Sequence of chain 1.B:
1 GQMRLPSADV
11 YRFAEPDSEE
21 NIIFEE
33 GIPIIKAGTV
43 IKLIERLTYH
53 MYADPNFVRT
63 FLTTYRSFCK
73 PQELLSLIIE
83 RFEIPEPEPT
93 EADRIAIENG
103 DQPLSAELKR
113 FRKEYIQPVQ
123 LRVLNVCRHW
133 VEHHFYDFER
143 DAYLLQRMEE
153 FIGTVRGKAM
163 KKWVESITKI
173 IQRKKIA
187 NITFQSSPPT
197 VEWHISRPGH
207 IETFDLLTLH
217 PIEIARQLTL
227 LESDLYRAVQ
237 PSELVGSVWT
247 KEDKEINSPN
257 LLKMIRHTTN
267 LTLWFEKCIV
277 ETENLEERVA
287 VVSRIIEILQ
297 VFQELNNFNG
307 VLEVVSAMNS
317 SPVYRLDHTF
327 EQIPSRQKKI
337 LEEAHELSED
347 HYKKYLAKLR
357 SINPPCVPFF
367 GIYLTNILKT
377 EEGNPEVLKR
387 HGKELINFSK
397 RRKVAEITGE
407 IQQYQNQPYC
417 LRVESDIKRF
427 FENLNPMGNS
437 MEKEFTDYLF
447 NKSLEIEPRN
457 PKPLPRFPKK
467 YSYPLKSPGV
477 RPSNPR

Binding-site contacts:
Ligand atom C8 contacts residue MET314 of chain 1.B at 3.6 Å (hydrophobic).
Ligand atom C9 contacts residue ASN315 of chain 1.B at 3.8 Å.
Ligand atom CL contacts residue VAL311 of chain 1.B at 3.6 Å.
Ligand atom C22 contacts residue MET314 of chain 1.B at 3.5 Å (hydrophobic).
Ligand atom C25 contacts residue VAL319 of chain 1.B at 3.6 Å (hydrophobic).
Ligand atom C16 contacts residue TYR320 of chain 1.B at 3.2 Å (hydrophobic).
Ligand atom N4 contacts residue ASP323 of chain 1.B at 3.0 Å (salt-bridge).
Ligand atom N3 contacts residue PHE326 of chain 1.B at 3.4 Å.
Ligand atom C12 contacts residue PHE326 of chain 1.B at 3.7 Å (hydrophobic).
Ligand atom F contacts residue VAL288 of chain 1.B at 3.5 Å.
Ligand atom C19 contacts residue PHE326 of chain 1.B at 3.5 Å (hydrophobic).
Ligand atom C20 contacts residue MET314 of chain 1.B at 3.7 Å (hydrophobic).
Ligand atom C4 contacts residue GLU338 of chain 1.B at 3.2 Å.
Ligand atom C24 contacts residue VAL319 of chain 1.B at 3.7 Å (hydrophobic).
Ligand atom CL contacts residue ASN315 of chain 1.B at 3.8 Å.
Ligand atom C3 contacts residue GLU338 of chain 1.B at 3.2 Å.
Ligand atom N2 contacts residue TYR320 of chain 1.B at 3.6 Å.
Ligand atom C2 contacts residue HIS341 of chain 1.B at 3.3 Å.
Ligand atom C12 contacts residue TYR320 of chain 1.B at 3.8 Å (hydrophobic).
Ligand atom C6 contacts residue HIS341 of chain 1.B at 3.8 Å.
Ligand atom C20 contacts residue PHE326 of chain 1.B at 3.5 Å (hydrophobic).
Ligand atom N5 contacts residue TYR320 of chain 1.B at 3.4 Å.
Ligand atom N contacts residue GLU338 of chain 1.B at 2.8 Å (salt-bridge).
Ligand atom C contacts residue GLU338 of chain 1.B at 3.7 Å.
Ligand atom C9 contacts residue TYR320 of chain 1.B at 3.8 Å (hydrophobic).
Ligand atom C17 contacts residue TYR320 of chain 1.B at 3.4 Å (hydrophobic).
Ligand atom C7 contacts residue ASN315 of chain 1.B at 3.5 Å.
Ligand atom C15 contacts residue ASP323 of chain 1.B at 3.7 Å.
Ligand atom C14 contacts residue TYR320 of chain 1.B at 3.8 Å (hydrophobic).
Ligand atom C21 contacts residue LEU337 of chain 1.B at 3.7 Å (hydrophobic).
Ligand atom C2 contacts residue GLU338 of chain 1.B at 3.6 Å.
Ligand atom C11 contacts residue TYR320 of chain 1.B at 3.3 Å (hydrophobic).
Ligand atom C15 contacts residue PHE326 of chain 1.B at 3.5 Å (hydrophobic).
Ligand atom C17 contacts residue MET314 of chain 1.B at 3.4 Å (hydrophobic).
Ligand atom C1 contacts residue GLU338 of chain 1.B at 3.6 Å.
Ligand atom F contacts residue ILE329 of chain 1.B at 3.3 Å.
Ligand atom C23 contacts residue MET314 of chain 1.B at 3.5 Å (hydrophobic).
Ligand atom CL contacts residue HIS341 of chain 1.B at 3.8 Å.
Ligand atom C8 contacts residue ASN315 of chain 1.B at 3.5 Å.
Ligand atom F contacts residue PHE326 of chain 1.B at 3.7 Å.

This protein binds this small molecule.
Small molecule (SMILES): Cc1cc(Cn2c(N3CC4(CNC4)C3)nc3c(N4CCN(C)CC4)cc(Cl)cc32)cc(C)c1F